Binding-site contacts:
Ligand atom CAN contacts residue SER487 of chain 1.A at 3.6 Å.
Ligand atom CAN contacts residue SER484 of chain 1.A at 4.3 Å.
Ligand atom CAT contacts residue LEU476 of chain 1.A at 4.3 Å (hydrophobic).
Ligand atom CAA contacts residue SER487 of chain 1.A at 4.0 Å.
Ligand atom CAR contacts residue ASN445 of chain 1.C at 4.3 Å.
Ligand atom CAS contacts residue ARG479 of chain 1.A at 4.0 Å.
Ligand atom CBA contacts residue Y011 of chain 1.T at 3.3 Å.
Ligand atom CAU contacts residue ARG479 of chain 1.A at 4.3 Å.
Ligand atom CAL contacts residue Y011 of chain 1.T at 4.2 Å.
Ligand atom CBC contacts residue LEU476 of chain 1.A at 3.8 Å (hydrophobic).
Ligand atom OAW contacts residue Y011 of chain 1.T at 3.5 Å (h-bond).
Ligand atom CAN contacts residue TYR483 of chain 1.A at 3.9 Å (hydrophobic).
Ligand atom CAL contacts residue TRP475 of chain 1.A at 3.4 Å (hydrophobic).
Ligand atom CAS contacts residue TYR483 of chain 1.A at 3.6 Å (hydrophobic).
Ligand atom OAG contacts residue TRP475 of chain 1.A at 3.5 Å.
Ligand atom OAG contacts residue Y011 of chain 1.T at 3.8 Å.
Ligand atom CAV contacts residue LEU476 of chain 1.A at 4.3 Å (hydrophobic).
Ligand atom CAU contacts residue TYR483 of chain 1.A at 3.8 Å (hydrophobic).
Ligand atom CAN contacts residue Y011 of chain 1.T at 4.1 Å.
Ligand atom CAU contacts residue ILE480 of chain 1.A at 3.7 Å (hydrophobic).
Ligand atom CAX contacts residue TRP475 of chain 1.A at 3.7 Å (hydrophobic).
Ligand atom CAD contacts residue Y011 of chain 1.T at 3.7 Å.
Ligand atom CAC contacts residue ILE480 of chain 1.A at 3.9 Å (hydrophobic).
Ligand atom OAF contacts residue ASN445 of chain 1.C at 3.9 Å.
Ligand atom CAB contacts residue CYS416 of chain 1.C at 4.2 Å (hydrophobic).
Ligand atom CAY contacts residue TRP475 of chain 1.A at 4.3 Å (hydrophobic).
Ligand atom CAL contacts residue TYR472 of chain 1.A at 3.2 Å (hydrophobic).
Ligand atom CAA contacts residue Y011 of chain 1.T at 3.3 Å.
Ligand atom CAY contacts residue Y011 of chain 1.T at 3.2 Å.
Ligand atom OAG contacts residue ASN445 of chain 1.C at 3.0 Å (h-bond).
Ligand atom CAM contacts residue Y011 of chain 1.T at 3.0 Å.
Ligand atom CAE contacts residue TYR483 of chain 1.A at 4.0 Å (hydrophobic).
Ligand atom CAE contacts residue Y011 of chain 1.T at 3.4 Å.
Ligand atom CAR contacts residue LEU476 of chain 1.A at 4.0 Å (hydrophobic).
Ligand atom CAT contacts residue ARG479 of chain 1.A at 3.9 Å.
Ligand atom CAM contacts residue TYR472 of chain 1.A at 3.6 Å (hydrophobic).
Ligand atom OAF contacts residue TRP475 of chain 1.A at 3.3 Å.
Ligand atom CAX contacts residue Y011 of chain 1.T at 4.3 Å.
Ligand atom CAY contacts residue ASN445 of chain 1.C at 4.2 Å.
Ligand atom CAC contacts residue SER484 of chain 1.A at 4.2 Å.

Sequence of chain 1.C:
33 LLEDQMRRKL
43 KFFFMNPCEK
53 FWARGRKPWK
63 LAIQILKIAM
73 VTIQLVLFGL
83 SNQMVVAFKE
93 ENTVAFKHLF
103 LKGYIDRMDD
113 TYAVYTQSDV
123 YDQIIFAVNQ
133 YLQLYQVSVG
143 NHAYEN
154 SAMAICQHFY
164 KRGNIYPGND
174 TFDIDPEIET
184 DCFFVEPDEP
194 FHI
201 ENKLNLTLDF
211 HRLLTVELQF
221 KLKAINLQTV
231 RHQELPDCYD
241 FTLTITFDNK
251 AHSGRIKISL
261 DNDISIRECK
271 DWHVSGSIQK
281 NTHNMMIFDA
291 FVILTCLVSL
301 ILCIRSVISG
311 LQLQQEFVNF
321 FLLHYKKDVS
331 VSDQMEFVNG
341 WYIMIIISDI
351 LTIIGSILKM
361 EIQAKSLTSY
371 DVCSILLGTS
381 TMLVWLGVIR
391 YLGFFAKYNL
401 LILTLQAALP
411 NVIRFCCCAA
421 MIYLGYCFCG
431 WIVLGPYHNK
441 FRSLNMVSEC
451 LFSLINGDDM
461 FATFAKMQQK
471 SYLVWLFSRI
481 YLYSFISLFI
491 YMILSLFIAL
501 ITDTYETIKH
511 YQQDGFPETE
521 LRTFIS

A small-molecule ligand and the protein it binds are described below.
Small molecule (SMILES): CC(C)CCC[C@@H](C)[C@H]1CC[C@H]2[C@@H]3CC=C4C[C@@H](OC(=O)CCC(=O)O)CC[C@]4(C)[C@H]3CC[C@]12C

Sequence of chain 1.A:
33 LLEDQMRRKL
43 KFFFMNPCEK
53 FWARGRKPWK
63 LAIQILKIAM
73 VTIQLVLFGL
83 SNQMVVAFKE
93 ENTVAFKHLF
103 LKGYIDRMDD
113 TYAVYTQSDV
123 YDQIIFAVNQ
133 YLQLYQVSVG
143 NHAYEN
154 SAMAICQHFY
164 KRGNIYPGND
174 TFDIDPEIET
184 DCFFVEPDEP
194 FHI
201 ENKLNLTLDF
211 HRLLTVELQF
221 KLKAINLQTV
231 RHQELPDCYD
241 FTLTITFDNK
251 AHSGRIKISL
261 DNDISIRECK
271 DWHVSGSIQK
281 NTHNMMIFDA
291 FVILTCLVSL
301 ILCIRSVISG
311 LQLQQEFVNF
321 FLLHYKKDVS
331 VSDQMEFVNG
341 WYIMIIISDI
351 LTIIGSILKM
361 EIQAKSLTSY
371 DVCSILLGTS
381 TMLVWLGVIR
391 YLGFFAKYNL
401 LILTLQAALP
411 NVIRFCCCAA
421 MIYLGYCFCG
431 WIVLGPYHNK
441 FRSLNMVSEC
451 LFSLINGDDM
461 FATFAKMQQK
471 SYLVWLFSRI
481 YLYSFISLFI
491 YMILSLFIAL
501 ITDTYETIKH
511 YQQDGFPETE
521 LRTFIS